This small molecule binds to this protein.
Small molecule (SMILES): c1ccc(CNc2nccc(-c3cccnc3)n2)cc1

Sequence of chain 2.D:
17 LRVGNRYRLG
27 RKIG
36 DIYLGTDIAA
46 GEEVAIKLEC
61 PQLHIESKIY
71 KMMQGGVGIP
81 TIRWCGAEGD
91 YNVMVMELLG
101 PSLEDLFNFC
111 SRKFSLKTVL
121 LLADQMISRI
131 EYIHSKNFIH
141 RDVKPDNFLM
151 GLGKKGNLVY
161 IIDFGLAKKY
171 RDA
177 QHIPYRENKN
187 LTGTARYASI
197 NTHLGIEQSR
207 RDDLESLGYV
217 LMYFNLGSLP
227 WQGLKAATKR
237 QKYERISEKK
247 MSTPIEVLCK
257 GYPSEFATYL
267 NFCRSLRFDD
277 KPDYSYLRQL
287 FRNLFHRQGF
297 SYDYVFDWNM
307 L

Binding-site contacts:
Ligand atom C10 contacts residue ILE37 of chain 2.D at 3.9 Å (hydrophobic).
Ligand atom C15 contacts residue LYS52 of chain 2.D at 4.0 Å.
Ligand atom C1 contacts residue GLU97 of chain 2.D at 4.0 Å.
Ligand atom C16 contacts residue ALA50 of chain 2.D at 3.6 Å (hydrophobic).
Ligand atom C1 contacts residue LEU99 of chain 2.D at 3.9 Å (hydrophobic).
Ligand atom N2 contacts residue LEU99 of chain 2.D at 3.3 Å (h-bond).
Ligand atom N4 contacts residue ILE37 of chain 2.D at 3.5 Å.
Ligand atom C12 contacts residue TYR70 of chain 2.D at 3.6 Å (hydrophobic).
Ligand atom C15 contacts residue MET96 of chain 2.D at 3.5 Å (hydrophobic).
Ligand atom C12 contacts residue MET96 of chain 2.D at 4.1 Å (hydrophobic).
Ligand atom C2 contacts residue LEU99 of chain 2.D at 4.0 Å (hydrophobic).
Ligand atom N1 contacts residue GLU97 of chain 2.D at 3.2 Å (salt-bridge).
Ligand atom N4 contacts residue ILE162 of chain 2.D at 3.4 Å.
Ligand atom C5 contacts residue ILE37 of chain 2.D at 4.0 Å (hydrophobic).
Ligand atom N3 contacts residue LEU149 of chain 2.D at 3.9 Å.
Ligand atom C13 contacts residue TYR70 of chain 2.D at 3.8 Å (hydrophobic).
Ligand atom C3 contacts residue ILE29 of chain 2.D at 3.7 Å (hydrophobic).
Ligand atom C9 contacts residue ILE37 of chain 2.D at 3.5 Å (hydrophobic).
Ligand atom C11 contacts residue MET96 of chain 2.D at 3.7 Å (hydrophobic).
Ligand atom N1 contacts residue LEU99 of chain 2.D at 3.5 Å.
Ligand atom C6 contacts residue LEU149 of chain 2.D at 4.0 Å (hydrophobic).
Ligand atom C3 contacts residue LEU99 of chain 2.D at 3.7 Å (hydrophobic).
Ligand atom N2 contacts residue GLU97 of chain 2.D at 4.1 Å.
Ligand atom C10 contacts residue ILE162 of chain 2.D at 3.6 Å (hydrophobic).
Ligand atom N1 contacts residue ALA50 of chain 2.D at 3.8 Å.
Ligand atom C9 contacts residue ILE162 of chain 2.D at 3.9 Å (hydrophobic).
Ligand atom C8 contacts residue ILE37 of chain 2.D at 4.0 Å (hydrophobic).
Ligand atom C4 contacts residue ILE29 of chain 2.D at 3.8 Å (hydrophobic).
Ligand atom C4 contacts residue LEU149 of chain 2.D at 3.8 Å (hydrophobic).
Ligand atom C1 contacts residue PRO80 of chain 2.D at 4.0 Å (hydrophobic).
Ligand atom C5 contacts residue LEU149 of chain 2.D at 3.7 Å (hydrophobic).
Ligand atom C14 contacts residue LYS52 of chain 2.D at 3.6 Å.
Ligand atom C3 contacts residue ALA50 of chain 2.D at 4.0 Å (hydrophobic).
Ligand atom C2 contacts residue ALA50 of chain 2.D at 3.6 Å (hydrophobic).
Ligand atom C1 contacts residue MET96 of chain 2.D at 3.9 Å (hydrophobic).
Ligand atom C13 contacts residue MET94 of chain 2.D at 3.8 Å (hydrophobic).
Ligand atom N2 contacts residue ALA50 of chain 2.D at 3.4 Å.
Ligand atom C14 contacts residue MET96 of chain 2.D at 3.8 Å (hydrophobic).
Ligand atom C14 contacts residue MET94 of chain 2.D at 3.7 Å (hydrophobic).
Ligand atom C16 contacts residue MET96 of chain 2.D at 3.3 Å (hydrophobic).